This protein binds this small molecule.
Small molecule (SMILES): CC(=O)N[C@@H]1[C@@H](O)[C@H](O)[C@@H](CO)O[C@H]1O

Sequence of chain 1.A:
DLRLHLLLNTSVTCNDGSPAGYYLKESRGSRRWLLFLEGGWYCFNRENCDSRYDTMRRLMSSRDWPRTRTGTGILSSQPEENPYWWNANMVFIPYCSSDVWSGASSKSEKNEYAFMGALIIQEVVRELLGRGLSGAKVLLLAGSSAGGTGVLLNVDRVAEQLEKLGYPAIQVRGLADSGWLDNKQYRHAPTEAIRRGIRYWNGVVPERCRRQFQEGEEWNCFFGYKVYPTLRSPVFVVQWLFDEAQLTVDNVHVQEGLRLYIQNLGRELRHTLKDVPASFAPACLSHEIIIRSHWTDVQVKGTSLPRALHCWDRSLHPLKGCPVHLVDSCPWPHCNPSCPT

Binding-site contacts:
Ligand atom O6 contacts residue VAL22 of chain 1.A at 4.1 Å.
Ligand atom C5 contacts residue SER21 of chain 1.A at 4.4 Å.
Ligand atom O5 contacts residue VAL22 of chain 1.A at 3.6 Å.
Ligand atom O5 contacts residue GLU133 of chain 1.A at 4.5 Å.
Ligand atom O5 contacts residue ASN19 of chain 1.A at 2.3 Å (h-bond).
Ligand atom O7 contacts residue ASN19 of chain 1.A at 3.9 Å.
Ligand atom O5 contacts residue SER21 of chain 1.A at 4.4 Å.
Ligand atom C7 contacts residue ASN19 of chain 1.A at 3.6 Å.
Ligand atom C6 contacts residue VAL22 of chain 1.A at 4.1 Å (hydrophobic).
Ligand atom C3 contacts residue ASN19 of chain 1.A at 3.8 Å.
Ligand atom O6 contacts residue LEU129 of chain 1.A at 4.3 Å.
Ligand atom C1 contacts residue ASN19 of chain 1.A at 1.4 Å.
Ligand atom C1 contacts residue SER21 of chain 1.A at 4.5 Å.
Ligand atom C4 contacts residue ASN19 of chain 1.A at 4.2 Å.
Ligand atom N2 contacts residue ASN19 of chain 1.A at 2.9 Å (h-bond).
Ligand atom C2 contacts residue ASN19 of chain 1.A at 2.4 Å.
Ligand atom C5 contacts residue ASN19 of chain 1.A at 3.6 Å.
Ligand atom C5 contacts residue VAL22 of chain 1.A at 4.5 Å (hydrophobic).